This protein binds this small molecule.
Small molecule (SMILES): OC[C@H]1O[C@H](O[C@H]2[C@H](O)[C@@H](O)[C@@H](O)O[C@@H]2CO)[C@H](O)[C@@H](O)[C@@H]1O

Sequence of chain 1.F:
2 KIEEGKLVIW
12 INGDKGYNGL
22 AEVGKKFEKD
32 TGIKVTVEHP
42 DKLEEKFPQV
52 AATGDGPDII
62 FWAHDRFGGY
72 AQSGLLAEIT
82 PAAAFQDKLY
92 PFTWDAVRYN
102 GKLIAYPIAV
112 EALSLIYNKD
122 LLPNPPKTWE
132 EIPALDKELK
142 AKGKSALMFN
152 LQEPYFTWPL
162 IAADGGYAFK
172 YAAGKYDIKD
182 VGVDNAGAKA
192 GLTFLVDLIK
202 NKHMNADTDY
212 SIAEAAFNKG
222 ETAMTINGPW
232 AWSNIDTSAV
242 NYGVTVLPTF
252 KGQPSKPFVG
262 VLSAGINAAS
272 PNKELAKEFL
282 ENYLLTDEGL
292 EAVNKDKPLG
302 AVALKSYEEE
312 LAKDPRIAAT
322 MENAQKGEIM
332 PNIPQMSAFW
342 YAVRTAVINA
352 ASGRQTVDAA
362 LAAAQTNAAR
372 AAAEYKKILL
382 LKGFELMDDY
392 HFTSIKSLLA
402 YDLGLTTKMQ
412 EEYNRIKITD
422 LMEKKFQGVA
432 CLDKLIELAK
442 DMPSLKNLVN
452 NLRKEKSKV

Binding-site contacts:
Ligand atom O2 contacts residue GLU112 of chain 1.F at 2.9 Å (salt-bridge).
Ligand atom C4 contacts residue TRP341 of chain 1.F at 3.6 Å (hydrophobic).
Ligand atom O6 contacts residue GLU154 of chain 1.F at 2.5 Å (salt-bridge).
Ligand atom O1 contacts residue ASN13 of chain 1.F at 3.5 Å (h-bond).
Ligand atom O3 contacts residue GLU112 of chain 1.F at 3.9 Å.
Ligand atom C6 contacts residue PRO155 of chain 1.F at 4.0 Å (hydrophobic).
Ligand atom O2 contacts residue MET331 of chain 1.F at 3.7 Å.
Ligand atom O3 contacts residue ALA64 of chain 1.F at 3.4 Å.
Ligand atom O3 contacts residue TRP341 of chain 1.F at 4.0 Å.
Ligand atom C1 contacts residue TRP231 of chain 1.F at 3.6 Å (hydrophobic).
Ligand atom O5 contacts residue TYR156 of chain 1.F at 3.2 Å.
Ligand atom O2 contacts residue ASP66 of chain 1.F at 2.7 Å (salt-bridge).
Ligand atom C1 contacts residue TYR156 of chain 1.F at 3.6 Å (hydrophobic).
Ligand atom C5 contacts residue GLU154 of chain 1.F at 3.9 Å.
Ligand atom C6 contacts residue GLU154 of chain 1.F at 3.1 Å.
Ligand atom C2 contacts residue TRP63 of chain 1.F at 4.0 Å (hydrophobic).
Ligand atom C2 contacts residue ASP66 of chain 1.F at 3.4 Å.
Ligand atom O6 contacts residue TYR156 of chain 1.F at 3.0 Å (h-bond).
Ligand atom O2 contacts residue LYS16 of chain 1.F at 2.8 Å (salt-bridge).
Ligand atom C6 contacts residue TYR156 of chain 1.F at 3.8 Å (hydrophobic).
Ligand atom O3 contacts residue ASP66 of chain 1.F at 2.6 Å (salt-bridge).
Ligand atom O1 contacts residue ASP15 of chain 1.F at 2.9 Å (salt-bridge).
Ligand atom O5 contacts residue TRP231 of chain 1.F at 4.0 Å.
Ligand atom O4 contacts residue TRP341 of chain 1.F at 3.9 Å.
Ligand atom C2 contacts residue GLU112 of chain 1.F at 3.8 Å.
Ligand atom C1 contacts residue ASP15 of chain 1.F at 3.6 Å.
Ligand atom O2 contacts residue TRP231 of chain 1.F at 3.7 Å.
Ligand atom O1 contacts residue LYS16 of chain 1.F at 3.2 Å (salt-bridge).
Ligand atom O3 contacts residue TRP63 of chain 1.F at 3.0 Å (h-bond).
Ligand atom O2 contacts residue TRP63 of chain 1.F at 3.3 Å (h-bond).
Ligand atom O2 contacts residue ALA64 of chain 1.F at 3.4 Å.
Ligand atom C3 contacts residue ASP66 of chain 1.F at 3.5 Å.
Ligand atom C1 contacts residue LYS16 of chain 1.F at 3.5 Å.
Ligand atom C2 contacts residue TRP231 of chain 1.F at 3.6 Å (hydrophobic).
Ligand atom O6 contacts residue PRO155 of chain 1.F at 3.3 Å.
Ligand atom C4 contacts residue TYR156 of chain 1.F at 3.9 Å (hydrophobic).
Ligand atom C3 contacts residue TRP63 of chain 1.F at 3.5 Å (hydrophobic).
Ligand atom C6 contacts residue TRP341 of chain 1.F at 3.7 Å (hydrophobic).
Ligand atom O3 contacts residue ARG67 of chain 1.F at 3.5 Å.
Ligand atom C2 contacts residue LYS16 of chain 1.F at 3.7 Å.